Sequence of chain 28.A:
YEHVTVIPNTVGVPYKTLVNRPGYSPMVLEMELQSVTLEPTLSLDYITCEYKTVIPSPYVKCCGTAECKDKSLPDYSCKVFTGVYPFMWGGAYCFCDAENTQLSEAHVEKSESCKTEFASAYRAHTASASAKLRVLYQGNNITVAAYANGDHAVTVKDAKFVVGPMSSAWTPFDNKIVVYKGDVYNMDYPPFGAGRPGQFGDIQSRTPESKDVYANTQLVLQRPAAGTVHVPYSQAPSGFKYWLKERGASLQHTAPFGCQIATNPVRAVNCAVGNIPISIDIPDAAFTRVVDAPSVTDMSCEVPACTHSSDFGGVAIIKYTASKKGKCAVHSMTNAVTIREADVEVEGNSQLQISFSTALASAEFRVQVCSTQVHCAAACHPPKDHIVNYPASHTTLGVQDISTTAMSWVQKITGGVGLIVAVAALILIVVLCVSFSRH

A protein and the small-molecule ligand that binds it are described below.
Small molecule (SMILES): CC(=O)N[C@@H]1[C@@H](O)[C@H](O)[C@@H](CO)O[C@H]1O

Sequence of chain 28.B:
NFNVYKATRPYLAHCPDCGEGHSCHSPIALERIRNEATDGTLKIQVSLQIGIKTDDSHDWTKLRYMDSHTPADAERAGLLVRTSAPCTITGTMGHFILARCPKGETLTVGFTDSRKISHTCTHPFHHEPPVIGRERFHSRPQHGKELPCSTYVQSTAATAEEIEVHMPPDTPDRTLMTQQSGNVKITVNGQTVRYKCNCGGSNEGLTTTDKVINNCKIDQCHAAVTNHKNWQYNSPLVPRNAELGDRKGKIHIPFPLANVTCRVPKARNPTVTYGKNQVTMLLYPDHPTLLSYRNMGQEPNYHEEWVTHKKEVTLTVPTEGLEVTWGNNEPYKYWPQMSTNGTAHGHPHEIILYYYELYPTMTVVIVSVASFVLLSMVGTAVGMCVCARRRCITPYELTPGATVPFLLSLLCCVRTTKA

Binding-site contacts:
Ligand atom C5 contacts residue THR116 of chain 28.A at 3.5 Å.
Ligand atom N2 contacts residue ASN259 of chain 28.B at 2.9 Å (h-bond).
Ligand atom C6 contacts residue PHE118 of chain 28.A at 4.4 Å (hydrophobic).
Ligand atom O6 contacts residue LYS115 of chain 28.A at 4.4 Å.
Ligand atom O5 contacts residue THR116 of chain 28.A at 2.6 Å (h-bond).
Ligand atom O7 contacts residue ASN259 of chain 28.B at 3.0 Å (h-bond).
Ligand atom C4 contacts residue ASN259 of chain 28.B at 4.2 Å.
Ligand atom C6 contacts residue THR116 of chain 28.A at 3.5 Å.
Ligand atom C6 contacts residue LYS115 of chain 28.A at 3.9 Å.
Ligand atom O5 contacts residue ASN259 of chain 28.B at 2.4 Å (h-bond).
Ligand atom C5 contacts residue ASN259 of chain 28.B at 3.7 Å.
Ligand atom C8 contacts residue ASN259 of chain 28.B at 4.1 Å.
Ligand atom C1 contacts residue ASN259 of chain 28.B at 1.4 Å.
Ligand atom C2 contacts residue ASN259 of chain 28.B at 2.4 Å.
Ligand atom C1 contacts residue THR116 of chain 28.A at 3.3 Å.
Ligand atom O6 contacts residue PHE118 of chain 28.A at 3.9 Å.
Ligand atom C3 contacts residue ASN259 of chain 28.B at 3.8 Å.
Ligand atom C7 contacts residue ASN259 of chain 28.B at 3.1 Å.